Binding-site contacts:
Ligand atom O7 contacts residue LYS320 of chain 1.D at 4.2 Å.
Ligand atom C1 contacts residue ASN324 of chain 1.D at 1.4 Å.
Ligand atom C3 contacts residue ASN324 of chain 1.D at 3.8 Å.
Ligand atom C8 contacts residue ASN324 of chain 1.D at 3.5 Å.
Ligand atom O5 contacts residue ASN324 of chain 1.D at 2.4 Å (h-bond).
Ligand atom C7 contacts residue ASN324 of chain 1.D at 3.4 Å.
Ligand atom N2 contacts residue ASN324 of chain 1.D at 2.9 Å (h-bond).
Ligand atom C6 contacts residue ASN324 of chain 1.D at 4.5 Å.
Ligand atom O7 contacts residue ASN324 of chain 1.D at 4.2 Å.
Ligand atom C4 contacts residue ASN324 of chain 1.D at 4.2 Å.
Ligand atom C2 contacts residue ASN324 of chain 1.D at 2.5 Å.
Ligand atom N2 contacts residue LYS320 of chain 1.D at 4.3 Å.
Ligand atom C5 contacts residue ASN324 of chain 1.D at 3.7 Å.

Sequence of chain 1.D:
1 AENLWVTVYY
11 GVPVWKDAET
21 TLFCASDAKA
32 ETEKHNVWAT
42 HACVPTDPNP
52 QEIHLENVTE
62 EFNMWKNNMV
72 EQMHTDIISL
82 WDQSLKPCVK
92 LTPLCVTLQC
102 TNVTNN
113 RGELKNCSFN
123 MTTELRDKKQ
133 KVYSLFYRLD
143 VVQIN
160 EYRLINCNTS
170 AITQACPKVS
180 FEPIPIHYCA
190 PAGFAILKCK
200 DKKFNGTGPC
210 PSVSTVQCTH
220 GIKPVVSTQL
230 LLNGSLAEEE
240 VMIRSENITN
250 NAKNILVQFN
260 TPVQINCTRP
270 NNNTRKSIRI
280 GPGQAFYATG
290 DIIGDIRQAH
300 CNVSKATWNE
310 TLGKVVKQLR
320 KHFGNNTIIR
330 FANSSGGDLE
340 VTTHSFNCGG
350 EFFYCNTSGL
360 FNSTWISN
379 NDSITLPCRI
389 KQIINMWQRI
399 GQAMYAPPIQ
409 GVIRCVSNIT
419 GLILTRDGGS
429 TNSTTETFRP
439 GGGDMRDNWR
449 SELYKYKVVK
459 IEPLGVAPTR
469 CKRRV

A small-molecule ligand and the protein it binds are described below.
Small molecule (SMILES): CC(=O)N[C@@H]1[C@@H](O)[C@H](O)[C@@H](CO)O[C@H]1O